Sequence of chain 1.A:
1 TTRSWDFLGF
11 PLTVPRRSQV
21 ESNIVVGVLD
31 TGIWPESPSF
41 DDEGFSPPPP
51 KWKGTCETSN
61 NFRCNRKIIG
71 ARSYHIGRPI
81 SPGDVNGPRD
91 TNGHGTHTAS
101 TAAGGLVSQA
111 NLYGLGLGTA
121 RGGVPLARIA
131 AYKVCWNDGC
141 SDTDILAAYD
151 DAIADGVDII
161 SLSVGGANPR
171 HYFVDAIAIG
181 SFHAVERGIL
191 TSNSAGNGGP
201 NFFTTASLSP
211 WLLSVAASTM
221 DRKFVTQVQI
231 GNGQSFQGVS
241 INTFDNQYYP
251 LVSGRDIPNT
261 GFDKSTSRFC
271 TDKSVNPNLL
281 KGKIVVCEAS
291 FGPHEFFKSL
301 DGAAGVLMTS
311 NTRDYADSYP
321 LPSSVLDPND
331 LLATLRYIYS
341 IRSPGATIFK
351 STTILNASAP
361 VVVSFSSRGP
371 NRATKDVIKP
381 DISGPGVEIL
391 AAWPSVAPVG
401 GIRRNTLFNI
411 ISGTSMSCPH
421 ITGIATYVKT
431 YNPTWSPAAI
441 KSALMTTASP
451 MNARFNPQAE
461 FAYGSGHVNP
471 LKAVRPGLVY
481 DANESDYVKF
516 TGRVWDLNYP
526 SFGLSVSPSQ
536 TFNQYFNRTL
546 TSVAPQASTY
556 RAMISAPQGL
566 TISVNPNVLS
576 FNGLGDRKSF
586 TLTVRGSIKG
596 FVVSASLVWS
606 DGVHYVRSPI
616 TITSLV

The protein below binds the small molecule below.
Small molecule (SMILES): CC(=O)N[C@H]1[C@H](O[C@H]2[C@H](O[C@@H]3O[C@@H](C)[C@@H](O)[C@@H](O)[C@@H]3O)[C@@H](NC(C)=O)CO[C@@H]2CO)O[C@H](CO)[C@@H](O[C@@H]2O[C@H](CO[C@H]3O[C@H](CO)[C@@H](O)[C@H](O)[C@@H]3O)[C@@H](O)[C@H](O)[C@@H]2O)[C@@H]1O

Binding-site contacts:
Ligand atom C8 contacts residue ILE354 of chain 1.A at 3.9 Å (hydrophobic).
Ligand atom O6 contacts residue ASN311 of chain 1.A at 3.8 Å.
Ligand atom O4 contacts residue ASN456 of chain 1.A at 3.4 Å (h-bond).
Ligand atom C4 contacts residue PRO457 of chain 1.A at 4.0 Å (hydrophobic).
Ligand atom C8 contacts residue GLN237 of chain 1.A at 4.0 Å.
Ligand atom O6 contacts residue ARG313 of chain 1.A at 2.8 Å (salt-bridge).
Ligand atom O7 contacts residue ASN356 of chain 1.A at 3.6 Å (h-bond).
Ligand atom O3 contacts residue ARG313 of chain 1.A at 3.4 Å (salt-bridge).
Ligand atom C7 contacts residue ASN356 of chain 1.A at 3.4 Å.
Ligand atom C5 contacts residue ASN356 of chain 1.A at 3.7 Å.
Ligand atom O3 contacts residue ARG454 of chain 1.A at 3.6 Å.
Ligand atom C6 contacts residue VAL361 of chain 1.A at 4.0 Å (hydrophobic).
Ligand atom C6 contacts residue ARG368 of chain 1.A at 3.7 Å.
Ligand atom C2 contacts residue ASN311 of chain 1.A at 3.4 Å.
Ligand atom O3 contacts residue PRO457 of chain 1.A at 3.8 Å.
Ligand atom O7 contacts residue LYS223 of chain 1.A at 3.3 Å.
Ligand atom O6 contacts residue ASP314 of chain 1.A at 3.5 Å.
Ligand atom O4 contacts residue PHE455 of chain 1.A at 2.6 Å (h-bond).
Ligand atom O6 contacts residue THR312 of chain 1.A at 3.8 Å.
Ligand atom C8 contacts residue PHE455 of chain 1.A at 3.6 Å (hydrophobic).
Ligand atom O7 contacts residue ILE354 of chain 1.A at 4.0 Å.
Ligand atom O2 contacts residue PRO457 of chain 1.A at 3.4 Å.
Ligand atom C2 contacts residue THR312 of chain 1.A at 3.7 Å.
Ligand atom O3 contacts residue PHE455 of chain 1.A at 3.2 Å (h-bond).
Ligand atom O5 contacts residue ASN356 of chain 1.A at 2.4 Å (h-bond).
Ligand atom N2 contacts residue ASN356 of chain 1.A at 2.9 Å (h-bond).
Ligand atom C3 contacts residue ASN356 of chain 1.A at 3.8 Å.
Ligand atom C3 contacts residue PHE455 of chain 1.A at 3.9 Å (hydrophobic).
Ligand atom O2 contacts residue ARG313 of chain 1.A at 4.0 Å.
Ligand atom O6 contacts residue ARG368 of chain 1.A at 3.9 Å.
Ligand atom C6 contacts residue ARG313 of chain 1.A at 3.9 Å.
Ligand atom O2 contacts residue THR312 of chain 1.A at 2.7 Å (h-bond).
Ligand atom C2 contacts residue ASN356 of chain 1.A at 2.4 Å.
Ligand atom O6 contacts residue PRO200 of chain 1.A at 3.5 Å.
Ligand atom O2 contacts residue ASN311 of chain 1.A at 3.9 Å.
Ligand atom C6 contacts residue ASN311 of chain 1.A at 3.3 Å.
Ligand atom C4 contacts residue PHE455 of chain 1.A at 3.4 Å (hydrophobic).
Ligand atom O4 contacts residue ASN311 of chain 1.A at 4.0 Å.
Ligand atom O3 contacts residue ASN311 of chain 1.A at 3.7 Å.
Ligand atom C1 contacts residue ASN356 of chain 1.A at 1.4 Å.